Binding-site contacts:
Ligand atom O4 contacts residue THR268 of chain 1.D at 3.9 Å.
Ligand atom O52 contacts residue LYS569 of chain 1.D at 3.0 Å (salt-bridge).
Ligand atom P5 contacts residue ARG510 of chain 1.D at 4.2 Å.
Ligand atom P1 contacts residue ARG568 of chain 1.D at 3.5 Å.
Ligand atom O6 contacts residue ARG503 of chain 1.D at 3.5 Å (salt-bridge).
Ligand atom O41 contacts residue LYS569 of chain 1.D at 4.1 Å.
Ligand atom P4 contacts residue LEU269 of chain 1.D at 4.0 Å.
Ligand atom C6 contacts residue ARG568 of chain 1.D at 4.3 Å.
Ligand atom O6 contacts residue TYR567 of chain 1.D at 4.3 Å.
Ligand atom O42 contacts residue ARG270 of chain 1.D at 3.8 Å.
Ligand atom P5 contacts residue LYS507 of chain 1.D at 3.9 Å.
Ligand atom O42 contacts residue THR268 of chain 1.D at 2.7 Å (h-bond).
Ligand atom O53 contacts residue LYS507 of chain 1.D at 2.8 Å (salt-bridge).
Ligand atom O52 contacts residue TYR567 of chain 1.D at 3.0 Å (h-bond).
Ligand atom C6 contacts residue LYS569 of chain 1.D at 4.2 Å.
Ligand atom O42 contacts residue LEU269 of chain 1.D at 2.6 Å (h-bond).
Ligand atom O1 contacts residue ARG568 of chain 1.D at 3.1 Å (salt-bridge).
Ligand atom C2 contacts residue ARG270 of chain 1.D at 3.9 Å.
Ligand atom O52 contacts residue LYS507 of chain 1.D at 3.5 Å.
Ligand atom C1 contacts residue ARG568 of chain 1.D at 4.1 Å.
Ligand atom O4 contacts residue ARG270 of chain 1.D at 3.7 Å.
Ligand atom O5 contacts residue LYS569 of chain 1.D at 3.0 Å.
Ligand atom C4 contacts residue LYS569 of chain 1.D at 4.3 Å.
Ligand atom C2 contacts residue ARG568 of chain 1.D at 4.2 Å.
Ligand atom O2 contacts residue ARG568 of chain 1.D at 3.8 Å.
Ligand atom P4 contacts residue ARG270 of chain 1.D at 4.3 Å.
Ligand atom O41 contacts residue ARG266 of chain 1.D at 3.9 Å.
Ligand atom C3 contacts residue ARG568 of chain 1.D at 4.3 Å.
Ligand atom P5 contacts residue LYS569 of chain 1.D at 3.5 Å.
Ligand atom O51 contacts residue ARG266 of chain 1.D at 4.4 Å.
Ligand atom C5 contacts residue LYS569 of chain 1.D at 4.0 Å.
Ligand atom O51 contacts residue LYS569 of chain 1.D at 3.5 Å (salt-bridge).
Ligand atom O52 contacts residue ARG510 of chain 1.D at 2.8 Å (salt-bridge).
Ligand atom O43 contacts residue THR268 of chain 1.D at 2.4 Å (h-bond).
Ligand atom O5 contacts residue TYR567 of chain 1.D at 4.2 Å.
Ligand atom P5 contacts residue TYR567 of chain 1.D at 4.1 Å.
Ligand atom O3 contacts residue ARG568 of chain 1.D at 3.1 Å (salt-bridge).
Ligand atom O12 contacts residue ARG568 of chain 1.D at 2.6 Å (salt-bridge).
Ligand atom O43 contacts residue LEU269 of chain 1.D at 4.2 Å.
Ligand atom P4 contacts residue THR268 of chain 1.D at 3.1 Å.

This protein binds this small molecule.
Small molecule (SMILES): O=P(O)(O)O[C@@H]1[C@H](O)[C@H](O)[C@@H](OP(=O)(O)O)[C@H](OP(=O)(O)O)[C@H]1O

Sequence of chain 1.D:
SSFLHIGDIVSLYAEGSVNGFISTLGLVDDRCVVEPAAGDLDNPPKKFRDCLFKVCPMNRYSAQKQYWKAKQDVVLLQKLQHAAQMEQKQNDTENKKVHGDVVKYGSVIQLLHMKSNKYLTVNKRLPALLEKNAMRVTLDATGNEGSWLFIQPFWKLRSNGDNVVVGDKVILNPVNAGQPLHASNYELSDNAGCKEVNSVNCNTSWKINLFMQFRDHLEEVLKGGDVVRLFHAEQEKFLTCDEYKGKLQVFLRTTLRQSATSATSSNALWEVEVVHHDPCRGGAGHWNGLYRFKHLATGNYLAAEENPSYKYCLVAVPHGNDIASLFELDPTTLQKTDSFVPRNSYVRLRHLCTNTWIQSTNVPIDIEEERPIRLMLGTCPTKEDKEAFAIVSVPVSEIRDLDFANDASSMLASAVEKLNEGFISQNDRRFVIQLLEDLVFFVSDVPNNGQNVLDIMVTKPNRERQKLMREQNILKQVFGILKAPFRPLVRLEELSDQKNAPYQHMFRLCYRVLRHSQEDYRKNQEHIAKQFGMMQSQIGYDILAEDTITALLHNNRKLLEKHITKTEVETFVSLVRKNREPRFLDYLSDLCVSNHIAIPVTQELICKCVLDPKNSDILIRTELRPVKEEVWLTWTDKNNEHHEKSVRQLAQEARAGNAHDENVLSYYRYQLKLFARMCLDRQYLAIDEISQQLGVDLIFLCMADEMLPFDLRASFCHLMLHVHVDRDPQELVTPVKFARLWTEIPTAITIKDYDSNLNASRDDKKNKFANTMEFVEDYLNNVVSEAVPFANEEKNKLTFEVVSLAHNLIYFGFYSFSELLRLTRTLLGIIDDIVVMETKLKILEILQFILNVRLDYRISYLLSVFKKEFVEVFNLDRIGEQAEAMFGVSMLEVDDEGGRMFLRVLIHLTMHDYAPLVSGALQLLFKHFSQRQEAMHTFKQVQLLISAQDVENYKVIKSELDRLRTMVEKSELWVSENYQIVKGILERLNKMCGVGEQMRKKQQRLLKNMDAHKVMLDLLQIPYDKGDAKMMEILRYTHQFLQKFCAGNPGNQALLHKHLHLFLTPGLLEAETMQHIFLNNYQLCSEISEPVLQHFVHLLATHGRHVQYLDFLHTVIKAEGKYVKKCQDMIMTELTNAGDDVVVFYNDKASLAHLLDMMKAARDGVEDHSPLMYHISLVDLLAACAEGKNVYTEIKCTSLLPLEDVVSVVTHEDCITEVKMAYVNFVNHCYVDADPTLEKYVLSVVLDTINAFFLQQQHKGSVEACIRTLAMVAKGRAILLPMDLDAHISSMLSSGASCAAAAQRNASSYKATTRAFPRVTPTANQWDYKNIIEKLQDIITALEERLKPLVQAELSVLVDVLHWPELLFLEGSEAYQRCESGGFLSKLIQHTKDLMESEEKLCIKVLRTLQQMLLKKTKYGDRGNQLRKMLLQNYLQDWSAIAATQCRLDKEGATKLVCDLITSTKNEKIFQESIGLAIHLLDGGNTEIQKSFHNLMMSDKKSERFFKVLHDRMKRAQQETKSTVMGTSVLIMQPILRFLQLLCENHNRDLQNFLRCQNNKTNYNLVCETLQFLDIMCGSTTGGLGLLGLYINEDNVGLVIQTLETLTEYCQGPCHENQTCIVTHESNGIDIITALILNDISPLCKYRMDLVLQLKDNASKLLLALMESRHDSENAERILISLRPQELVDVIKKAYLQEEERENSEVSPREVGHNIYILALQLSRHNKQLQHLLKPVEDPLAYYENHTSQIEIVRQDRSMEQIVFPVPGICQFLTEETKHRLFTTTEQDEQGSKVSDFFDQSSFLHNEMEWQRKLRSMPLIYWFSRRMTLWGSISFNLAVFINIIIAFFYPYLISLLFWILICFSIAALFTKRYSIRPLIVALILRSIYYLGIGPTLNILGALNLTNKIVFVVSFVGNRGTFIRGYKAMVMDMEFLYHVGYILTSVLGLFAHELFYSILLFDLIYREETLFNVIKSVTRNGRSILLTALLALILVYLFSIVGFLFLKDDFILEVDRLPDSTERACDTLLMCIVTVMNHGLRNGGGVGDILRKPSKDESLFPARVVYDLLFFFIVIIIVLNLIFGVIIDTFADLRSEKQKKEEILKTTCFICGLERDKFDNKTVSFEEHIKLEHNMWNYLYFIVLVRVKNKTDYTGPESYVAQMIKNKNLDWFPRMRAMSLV